Binding-site contacts:
Ligand atom O2 contacts residue ILE238 of chain 1.C at 3.6 Å (h-bond).
Ligand atom O3 contacts residue LEU237 of chain 1.C at 4.1 Å.
Ligand atom F1 contacts residue PHE178 of chain 1.E at 4.1 Å.
Ligand atom C17 contacts residue LEU237 of chain 1.C at 4.3 Å (hydrophobic).
Ligand atom C11 contacts residue PHE243 of chain 1.E at 3.2 Å (hydrophobic).
Ligand atom C9 contacts residue TRP174 of chain 1.E at 4.1 Å (hydrophobic).
Ligand atom C20 contacts residue SER241 of chain 1.C at 3.2 Å.
Ligand atom C7 contacts residue TRP174 of chain 1.E at 3.3 Å (hydrophobic).
Ligand atom C12 contacts residue PHE243 of chain 1.E at 3.5 Å (hydrophobic).
Ligand atom C14 contacts residue LEU237 of chain 1.C at 3.9 Å (hydrophobic).
Ligand atom C19 contacts residue PHE178 of chain 1.E at 3.9 Å (hydrophobic).
Ligand atom C15 contacts residue PHE178 of chain 1.E at 3.4 Å (hydrophobic).
Ligand atom C10 contacts residue TRP174 of chain 1.E at 3.8 Å (hydrophobic).
Ligand atom C12 contacts residue SER241 of chain 1.C at 4.0 Å.
Ligand atom C9 contacts residue PHE178 of chain 1.E at 4.2 Å (hydrophobic).
Ligand atom C20 contacts residue LEU237 of chain 1.C at 3.2 Å (hydrophobic).
Ligand atom F1 contacts residue LEU237 of chain 1.C at 4.1 Å.
Ligand atom N6 contacts residue PRO246 of chain 1.E at 4.0 Å.
Ligand atom C21 contacts residue ILE238 of chain 1.C at 4.1 Å (hydrophobic).
Ligand atom N6 contacts residue SER241 of chain 1.C at 3.3 Å (h-bond).
Ligand atom C19 contacts residue LEU237 of chain 1.C at 3.9 Å (hydrophobic).
Ligand atom C18 contacts residue LEU237 of chain 1.C at 4.1 Å (hydrophobic).
Ligand atom O2 contacts residue LEU237 of chain 1.C at 3.1 Å (h-bond).
Ligand atom C21 contacts residue PHE242 of chain 1.C at 3.9 Å (hydrophobic).
Ligand atom O3 contacts residue TRP174 of chain 1.E at 3.4 Å (h-bond).
Ligand atom C13 contacts residue TRP174 of chain 1.E at 3.2 Å (hydrophobic).
Ligand atom C10 contacts residue SER241 of chain 1.C at 3.7 Å.
Ligand atom N4 contacts residue TRP174 of chain 1.E at 3.9 Å.
Ligand atom C21 contacts residue SER241 of chain 1.C at 4.1 Å.
Ligand atom C10 contacts residue LEU237 of chain 1.C at 3.6 Å (hydrophobic).
Ligand atom C21 contacts residue LEU237 of chain 1.C at 4.1 Å (hydrophobic).
Ligand atom C8 contacts residue TRP174 of chain 1.E at 3.6 Å (hydrophobic).
Ligand atom N5 contacts residue SER241 of chain 1.C at 2.5 Å (h-bond).
Ligand atom N5 contacts residue LEU237 of chain 1.C at 2.9 Å (h-bond).
Ligand atom C8 contacts residue PHE243 of chain 1.E at 3.9 Å (hydrophobic).
Ligand atom O2 contacts residue SER241 of chain 1.C at 3.0 Å.
Ligand atom N6 contacts residue PHE243 of chain 1.E at 2.3 Å (h-bond).
Ligand atom C14 contacts residue TRP174 of chain 1.E at 3.2 Å (hydrophobic).
Ligand atom N4 contacts residue PHE243 of chain 1.E at 3.6 Å.
Ligand atom C17 contacts residue PHE178 of chain 1.E at 3.3 Å (hydrophobic).

Sequence of chain 1.C:
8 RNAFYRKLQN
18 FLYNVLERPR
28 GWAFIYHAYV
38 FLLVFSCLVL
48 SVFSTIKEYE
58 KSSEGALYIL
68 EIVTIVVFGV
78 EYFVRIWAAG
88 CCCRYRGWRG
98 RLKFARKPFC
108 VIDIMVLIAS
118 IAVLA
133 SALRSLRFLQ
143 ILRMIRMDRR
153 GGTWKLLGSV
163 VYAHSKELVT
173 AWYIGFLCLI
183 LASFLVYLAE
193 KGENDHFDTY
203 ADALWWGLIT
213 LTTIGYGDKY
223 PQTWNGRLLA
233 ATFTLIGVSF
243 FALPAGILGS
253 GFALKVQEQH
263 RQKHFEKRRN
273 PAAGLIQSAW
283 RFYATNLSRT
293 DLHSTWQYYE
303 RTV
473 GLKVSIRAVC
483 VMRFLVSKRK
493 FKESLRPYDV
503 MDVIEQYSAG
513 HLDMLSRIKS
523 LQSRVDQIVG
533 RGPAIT

The protein below binds the small molecule below.
Small molecule (SMILES): CCOC(=O)Nc1ccc(NCc2ccc(F)cc2)cc1N

Sequence of chain 1.E:
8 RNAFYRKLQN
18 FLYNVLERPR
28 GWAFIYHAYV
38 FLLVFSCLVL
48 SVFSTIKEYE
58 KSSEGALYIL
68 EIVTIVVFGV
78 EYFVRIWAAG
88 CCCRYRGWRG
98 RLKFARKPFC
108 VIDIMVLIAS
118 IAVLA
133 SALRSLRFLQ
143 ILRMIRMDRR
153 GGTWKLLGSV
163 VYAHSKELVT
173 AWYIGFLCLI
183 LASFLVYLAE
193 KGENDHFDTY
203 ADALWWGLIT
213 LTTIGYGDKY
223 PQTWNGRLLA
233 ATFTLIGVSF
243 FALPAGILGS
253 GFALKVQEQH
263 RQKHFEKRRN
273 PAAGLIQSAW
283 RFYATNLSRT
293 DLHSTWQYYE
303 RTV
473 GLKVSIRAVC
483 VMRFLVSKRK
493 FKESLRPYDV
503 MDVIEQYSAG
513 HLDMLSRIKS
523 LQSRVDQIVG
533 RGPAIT